Sequence of chain 1.A:
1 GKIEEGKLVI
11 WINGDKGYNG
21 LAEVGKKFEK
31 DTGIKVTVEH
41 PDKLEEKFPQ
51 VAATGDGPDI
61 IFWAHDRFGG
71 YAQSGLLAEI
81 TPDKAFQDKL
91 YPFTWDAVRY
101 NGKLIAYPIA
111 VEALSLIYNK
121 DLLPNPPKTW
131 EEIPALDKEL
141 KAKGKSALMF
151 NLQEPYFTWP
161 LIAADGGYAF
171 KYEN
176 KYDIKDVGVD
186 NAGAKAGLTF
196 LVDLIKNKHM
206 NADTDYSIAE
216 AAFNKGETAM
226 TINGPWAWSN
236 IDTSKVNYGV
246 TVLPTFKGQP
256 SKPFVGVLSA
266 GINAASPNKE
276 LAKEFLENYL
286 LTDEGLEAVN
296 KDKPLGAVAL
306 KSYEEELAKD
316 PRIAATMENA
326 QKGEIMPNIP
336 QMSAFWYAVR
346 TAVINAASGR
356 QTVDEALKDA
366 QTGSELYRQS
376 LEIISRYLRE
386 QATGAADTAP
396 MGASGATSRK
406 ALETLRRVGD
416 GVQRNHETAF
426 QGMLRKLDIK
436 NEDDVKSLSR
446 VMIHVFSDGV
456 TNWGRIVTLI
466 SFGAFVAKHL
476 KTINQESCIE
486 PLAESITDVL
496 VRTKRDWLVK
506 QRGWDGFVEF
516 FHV

This protein binds this small molecule.
Small molecule (SMILES): OC[C@H]1O[C@H](O[C@H]2[C@H](O)[C@@H](O)[C@@H](O)O[C@@H]2CO)[C@H](O)[C@@H](O)[C@@H]1O

Binding-site contacts:
Ligand atom C1 contacts residue ASP15 of chain 1.A at 3.4 Å.
Ligand atom C6 contacts residue PRO155 of chain 1.A at 3.8 Å (hydrophobic).
Ligand atom O2 contacts residue MET331 of chain 1.A at 3.9 Å.
Ligand atom O6 contacts residue PRO155 of chain 1.A at 3.2 Å.
Ligand atom O1 contacts residue ASN13 of chain 1.A at 3.6 Å (h-bond).
Ligand atom C3 contacts residue TRP63 of chain 1.A at 3.6 Å (hydrophobic).
Ligand atom C1 contacts residue LYS16 of chain 1.A at 3.7 Å.
Ligand atom O3 contacts residue ALA64 of chain 1.A at 3.4 Å.
Ligand atom O6 contacts residue PHE157 of chain 1.A at 3.9 Å.
Ligand atom C6 contacts residue ARG345 of chain 1.A at 3.8 Å.
Ligand atom C1 contacts residue TRP231 of chain 1.A at 3.7 Å (hydrophobic).
Ligand atom O2 contacts residue TRP63 of chain 1.A at 3.4 Å (h-bond).
Ligand atom C4 contacts residue ARG67 of chain 1.A at 3.8 Å.
Ligand atom C4 contacts residue TRP341 of chain 1.A at 3.5 Å (hydrophobic).
Ligand atom O6 contacts residue TYR156 of chain 1.A at 3.0 Å (h-bond).
Ligand atom O2 contacts residue GLU112 of chain 1.A at 2.6 Å (salt-bridge).
Ligand atom O2 contacts residue ASP66 of chain 1.A at 2.7 Å (salt-bridge).
Ligand atom C6 contacts residue TRP341 of chain 1.A at 3.6 Å (hydrophobic).
Ligand atom C1 contacts residue TYR156 of chain 1.A at 3.5 Å (hydrophobic).
Ligand atom O3 contacts residue TRP63 of chain 1.A at 3.3 Å (h-bond).
Ligand atom C2 contacts residue GLU112 of chain 1.A at 3.4 Å.
Ligand atom C2 contacts residue LYS16 of chain 1.A at 3.8 Å.
Ligand atom O1 contacts residue LYS16 of chain 1.A at 3.0 Å (salt-bridge).
Ligand atom C2 contacts residue TRP231 of chain 1.A at 3.8 Å (hydrophobic).
Ligand atom O4 contacts residue ARG67 of chain 1.A at 2.7 Å (salt-bridge).
Ligand atom O4 contacts residue TRP341 of chain 1.A at 3.9 Å.
Ligand atom O3 contacts residue GLU112 of chain 1.A at 3.7 Å.
Ligand atom O3 contacts residue TRP341 of chain 1.A at 3.8 Å.
Ligand atom O2 contacts residue LYS16 of chain 1.A at 2.8 Å (salt-bridge).
Ligand atom O3 contacts residue ASP66 of chain 1.A at 2.7 Å (salt-bridge).
Ligand atom C3 contacts residue ASP66 of chain 1.A at 3.6 Å.
Ligand atom O3 contacts residue ARG67 of chain 1.A at 2.9 Å (salt-bridge).
Ligand atom C6 contacts residue GLU154 of chain 1.A at 3.4 Å.
Ligand atom C6 contacts residue TYR156 of chain 1.A at 3.8 Å (hydrophobic).
Ligand atom O6 contacts residue GLU154 of chain 1.A at 2.7 Å (salt-bridge).
Ligand atom O4 contacts residue ARG345 of chain 1.A at 3.3 Å (salt-bridge).
Ligand atom O1 contacts residue ASP15 of chain 1.A at 2.8 Å (salt-bridge).
Ligand atom C2 contacts residue ASP66 of chain 1.A at 3.4 Å.
Ligand atom O5 contacts residue TYR156 of chain 1.A at 3.3 Å.
Ligand atom O2 contacts residue ALA64 of chain 1.A at 3.4 Å.